A protein and the small-molecule ligand that binds it are described below.
Small molecule (SMILES): CC1(C)[C@@H]2CC[C@@]1(C)C(=O)C2

Binding-site contacts:
Ligand atom C5 contacts residue LEU245 of chain 1.B at 4.0 Å (hydrophobic).
Ligand atom C4 contacts residue HEM1 of chain 1.I at 3.8 Å.
Ligand atom O contacts residue TYR97 of chain 1.B at 2.7 Å (h-bond).
Ligand atom C4 contacts residue OXY1 of chain 1.J at 4.0 Å.
Ligand atom C3 contacts residue HEM1 of chain 1.I at 4.2 Å.
Ligand atom C5 contacts residue HEM1 of chain 1.I at 3.8 Å.
Ligand atom C9 contacts residue VAL296 of chain 1.B at 3.9 Å (hydrophobic).
Ligand atom O contacts residue LEU245 of chain 1.B at 4.0 Å.
Ligand atom C6 contacts residue VAL248 of chain 1.B at 4.1 Å (hydrophobic).
Ligand atom C10 contacts residue VAL248 of chain 1.B at 3.9 Å (hydrophobic).
Ligand atom C2 contacts residue LEU245 of chain 1.B at 4.0 Å (hydrophobic).
Ligand atom O contacts residue PHE88 of chain 1.B at 3.2 Å.
Ligand atom C8 contacts residue HEM1 of chain 1.I at 4.2 Å.
Ligand atom C9 contacts residue VAL397 of chain 1.B at 4.4 Å (hydrophobic).
Ligand atom C5 contacts residue OXY1 of chain 1.J at 3.1 Å.
Ligand atom C8 contacts residue ASP298 of chain 1.B at 3.9 Å.
Ligand atom C10 contacts residue ILE396 of chain 1.B at 4.1 Å (hydrophobic).
Ligand atom C8 contacts residue VAL296 of chain 1.B at 3.6 Å (hydrophobic).
Ligand atom C2 contacts residue PHE88 of chain 1.B at 4.0 Å (hydrophobic).
Ligand atom C6 contacts residue GLY249 of chain 1.B at 4.0 Å.
Ligand atom C3 contacts residue LEU245 of chain 1.B at 3.9 Å (hydrophobic).
Ligand atom C9 contacts residue THR253 of chain 1.B at 4.0 Å.
Ligand atom C10 contacts residue VAL397 of chain 1.B at 4.1 Å (hydrophobic).
Ligand atom C9 contacts residue HEM1 of chain 1.I at 3.9 Å.
Ligand atom C6 contacts residue OXY1 of chain 1.J at 3.7 Å.
Ligand atom C8 contacts residue ILE396 of chain 1.B at 4.0 Å (hydrophobic).
Ligand atom C10 contacts residue PHE88 of chain 1.B at 4.0 Å (hydrophobic).
Ligand atom C9 contacts residue OXY1 of chain 1.J at 3.4 Å.
Ligand atom C7 contacts residue OXY1 of chain 1.J at 4.3 Å.
Ligand atom C10 contacts residue THR186 of chain 1.B at 3.9 Å.
Ligand atom C8 contacts residue PHE88 of chain 1.B at 4.5 Å (hydrophobic).
Ligand atom C3 contacts residue THR102 of chain 1.B at 3.8 Å.
Ligand atom C6 contacts residue LEU245 of chain 1.B at 4.1 Å (hydrophobic).
Ligand atom C3 contacts residue TYR97 of chain 1.B at 3.2 Å (hydrophobic).
Ligand atom C2 contacts residue TYR97 of chain 1.B at 3.3 Å (hydrophobic).

Sequence of chain 1.B:
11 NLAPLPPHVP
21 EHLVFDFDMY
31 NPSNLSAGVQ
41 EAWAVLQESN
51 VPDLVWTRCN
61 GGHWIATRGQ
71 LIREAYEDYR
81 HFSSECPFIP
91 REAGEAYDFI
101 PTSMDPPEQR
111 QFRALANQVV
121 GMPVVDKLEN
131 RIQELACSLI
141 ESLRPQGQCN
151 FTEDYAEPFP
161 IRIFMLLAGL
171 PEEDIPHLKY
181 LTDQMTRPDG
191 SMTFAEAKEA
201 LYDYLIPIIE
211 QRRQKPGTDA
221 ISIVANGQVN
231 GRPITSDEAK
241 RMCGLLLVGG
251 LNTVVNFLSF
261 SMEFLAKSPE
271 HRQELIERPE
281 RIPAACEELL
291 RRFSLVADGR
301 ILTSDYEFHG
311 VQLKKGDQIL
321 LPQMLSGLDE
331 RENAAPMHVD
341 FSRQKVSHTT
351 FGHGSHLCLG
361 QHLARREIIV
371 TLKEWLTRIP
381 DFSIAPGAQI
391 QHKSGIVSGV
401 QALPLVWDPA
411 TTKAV